Sequence of chain 2.A:
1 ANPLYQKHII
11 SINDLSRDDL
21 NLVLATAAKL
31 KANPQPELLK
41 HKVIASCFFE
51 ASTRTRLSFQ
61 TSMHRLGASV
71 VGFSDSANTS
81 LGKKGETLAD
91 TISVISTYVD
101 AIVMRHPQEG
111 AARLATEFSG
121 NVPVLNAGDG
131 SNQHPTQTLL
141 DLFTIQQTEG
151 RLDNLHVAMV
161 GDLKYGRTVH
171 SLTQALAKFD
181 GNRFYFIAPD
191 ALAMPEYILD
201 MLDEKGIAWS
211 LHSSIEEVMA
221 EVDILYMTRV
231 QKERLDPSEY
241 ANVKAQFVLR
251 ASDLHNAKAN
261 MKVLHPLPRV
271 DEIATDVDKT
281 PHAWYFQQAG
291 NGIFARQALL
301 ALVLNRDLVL

Binding-site contacts:
Ligand atom C1 contacts residue THR55 of chain 1.A at 3.7 Å.
Ligand atom O1 contacts residue GLN137 of chain 1.A at 3.5 Å (h-bond).
Ligand atom O1 contacts residue HIS134 of chain 1.A at 2.9 Å (h-bond).
Ligand atom C1P contacts residue LEU267 of chain 1.A at 3.0 Å (hydrophobic).
Ligand atom P contacts residue THR53 of chain 1.A at 3.8 Å.
Ligand atom N1 contacts residue GLC2 of chain 1.E at 3.7 Å.
Ligand atom O1P contacts residue GLC2 of chain 1.E at 3.7 Å.
Ligand atom O2P contacts residue THR53 of chain 1.A at 3.2 Å (h-bond).
Ligand atom O1P contacts residue SER80 of chain 2.A at 3.2 Å (h-bond).
Ligand atom O3P contacts residue SER52 of chain 1.A at 2.8 Å (h-bond).
Ligand atom P contacts residue SER80 of chain 2.A at 3.5 Å.
Ligand atom O1 contacts residue ARG105 of chain 1.A at 3.4 Å (salt-bridge).
Ligand atom C1P contacts residue ARG105 of chain 1.A at 4.2 Å.
Ligand atom C1 contacts residue LEU267 of chain 1.A at 3.6 Å (hydrophobic).
Ligand atom N1 contacts residue LEU267 of chain 1.A at 3.0 Å (h-bond).
Ligand atom C1P contacts residue GLC2 of chain 1.E at 3.4 Å.
Ligand atom C1P contacts residue ARG54 of chain 1.A at 3.5 Å.
Ligand atom O1P contacts residue LYS84 of chain 2.A at 3.1 Å.
Ligand atom O3P contacts residue THR53 of chain 1.A at 3.6 Å.
Ligand atom C1 contacts residue PRO266 of chain 1.A at 4.1 Å (hydrophobic).
Ligand atom O1 contacts residue GLC2 of chain 1.E at 3.7 Å.
Ligand atom O3P contacts residue ARG54 of chain 1.A at 3.4 Å (salt-bridge).
Ligand atom P contacts residue ARG105 of chain 1.A at 3.3 Å.
Ligand atom O1P contacts residue SER52 of chain 1.A at 3.7 Å.
Ligand atom C1 contacts residue ARG105 of chain 1.A at 4.1 Å.
Ligand atom O1P contacts residue ALA51 of chain 1.A at 3.8 Å.
Ligand atom O1P contacts residue ARG105 of chain 1.A at 2.9 Å (salt-bridge).
Ligand atom O3P contacts residue ARG105 of chain 1.A at 2.7 Å (salt-bridge).
Ligand atom O2P contacts residue SER80 of chain 2.A at 2.7 Å (h-bond).
Ligand atom O3P contacts residue THR55 of chain 1.A at 2.8 Å (h-bond).
Ligand atom P contacts residue SER52 of chain 1.A at 4.0 Å.
Ligand atom C1 contacts residue GLC2 of chain 1.E at 3.6 Å.
Ligand atom O1P contacts residue THR53 of chain 1.A at 4.2 Å.
Ligand atom O1 contacts residue THR55 of chain 1.A at 2.8 Å (h-bond).
Ligand atom N1 contacts residue PRO266 of chain 1.A at 3.0 Å (h-bond).
Ligand atom C1 contacts residue HIS134 of chain 1.A at 3.9 Å.
Ligand atom C1 contacts residue GLN137 of chain 1.A at 3.6 Å.
Ligand atom P contacts residue ARG54 of chain 1.A at 3.8 Å.
Ligand atom N1 contacts residue GLN137 of chain 1.A at 3.0 Å (h-bond).
Ligand atom O2P contacts residue ARG54 of chain 1.A at 2.8 Å (salt-bridge).

Sequence of chain 1.A:
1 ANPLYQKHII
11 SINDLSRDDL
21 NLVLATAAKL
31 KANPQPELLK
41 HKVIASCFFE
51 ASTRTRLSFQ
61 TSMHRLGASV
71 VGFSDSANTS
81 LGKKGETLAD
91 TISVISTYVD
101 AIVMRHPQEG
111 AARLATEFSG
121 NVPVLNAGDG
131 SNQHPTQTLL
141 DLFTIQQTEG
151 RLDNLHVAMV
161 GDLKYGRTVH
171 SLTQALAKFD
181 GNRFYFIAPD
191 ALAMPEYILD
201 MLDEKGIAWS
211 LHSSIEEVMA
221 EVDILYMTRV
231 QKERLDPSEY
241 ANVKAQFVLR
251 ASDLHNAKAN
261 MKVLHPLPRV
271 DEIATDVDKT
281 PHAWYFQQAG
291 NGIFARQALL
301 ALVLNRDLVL

A small-molecule ligand and the protein it binds are described below.
Small molecule (SMILES): NC(=O)CP(=O)(O)O